The protein below binds the small molecule below.
Small molecule (SMILES): CC(=O)N[C@@H]1[C@@H](O)[C@H](O)[C@@H](CO)O[C@H]1O

Binding-site contacts:
Ligand atom N2 contacts residue TYR147 of chain 1.E at 4.1 Å.
Ligand atom O5 contacts residue TYR147 of chain 1.E at 3.9 Å.
Ligand atom O7 contacts residue LEU104 of chain 1.E at 4.1 Å.
Ligand atom C7 contacts residue LEU149 of chain 1.E at 3.8 Å (hydrophobic).
Ligand atom C6 contacts residue TYR147 of chain 1.E at 3.9 Å (hydrophobic).
Ligand atom C5 contacts residue TYR147 of chain 1.E at 3.9 Å (hydrophobic).
Ligand atom O5 contacts residue ASN130 of chain 1.E at 2.4 Å (h-bond).
Ligand atom C1 contacts residue TYR147 of chain 1.E at 3.6 Å (hydrophobic).
Ligand atom O7 contacts residue LEU149 of chain 1.E at 3.6 Å.
Ligand atom C8 contacts residue ASN130 of chain 1.E at 3.8 Å.
Ligand atom O3 contacts residue GLU294 of chain 1.E at 3.8 Å.
Ligand atom C2 contacts residue ASN130 of chain 1.E at 2.4 Å.
Ligand atom C8 contacts residue LYS279 of chain 1.E at 4.1 Å.
Ligand atom O7 contacts residue GLU294 of chain 1.E at 4.0 Å.
Ligand atom O7 contacts residue ASN130 of chain 1.E at 3.3 Å (h-bond).
Ligand atom C4 contacts residue ASN130 of chain 1.E at 4.2 Å.
Ligand atom C8 contacts residue LEU149 of chain 1.E at 3.4 Å (hydrophobic).
Ligand atom C3 contacts residue TYR147 of chain 1.E at 4.4 Å (hydrophobic).
Ligand atom O6 contacts residue TYR147 of chain 1.E at 4.1 Å.
Ligand atom C8 contacts residue GLU294 of chain 1.E at 3.8 Å.
Ligand atom C7 contacts residue GLU294 of chain 1.E at 3.9 Å.
Ligand atom C7 contacts residue ASN130 of chain 1.E at 3.3 Å.
Ligand atom C8 contacts residue ALA148 of chain 1.E at 4.4 Å (hydrophobic).
Ligand atom C5 contacts residue ASN130 of chain 1.E at 3.6 Å.
Ligand atom C2 contacts residue TYR147 of chain 1.E at 4.5 Å (hydrophobic).
Ligand atom C1 contacts residue ASN130 of chain 1.E at 1.4 Å.
Ligand atom N2 contacts residue ASN130 of chain 1.E at 2.9 Å (h-bond).
Ligand atom C8 contacts residue GLY293 of chain 1.E at 4.0 Å.
Ligand atom C3 contacts residue ASN130 of chain 1.E at 3.6 Å.
Ligand atom N2 contacts residue GLU294 of chain 1.E at 4.3 Å.

Sequence of chain 1.E:
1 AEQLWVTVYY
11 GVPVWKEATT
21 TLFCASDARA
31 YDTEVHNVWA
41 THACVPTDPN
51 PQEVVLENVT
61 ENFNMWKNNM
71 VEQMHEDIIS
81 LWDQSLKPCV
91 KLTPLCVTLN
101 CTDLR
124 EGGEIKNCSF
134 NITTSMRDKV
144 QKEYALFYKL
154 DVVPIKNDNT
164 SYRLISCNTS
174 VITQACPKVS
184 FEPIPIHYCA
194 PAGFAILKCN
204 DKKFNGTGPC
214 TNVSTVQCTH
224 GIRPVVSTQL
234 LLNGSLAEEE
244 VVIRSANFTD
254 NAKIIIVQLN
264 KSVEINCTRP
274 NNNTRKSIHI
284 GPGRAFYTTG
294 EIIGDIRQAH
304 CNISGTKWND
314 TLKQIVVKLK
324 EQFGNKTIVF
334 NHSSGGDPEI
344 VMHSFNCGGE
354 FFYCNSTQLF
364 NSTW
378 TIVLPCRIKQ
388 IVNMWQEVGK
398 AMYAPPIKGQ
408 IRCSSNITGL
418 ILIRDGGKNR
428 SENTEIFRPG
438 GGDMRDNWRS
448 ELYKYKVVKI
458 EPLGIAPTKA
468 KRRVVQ